Binding-site contacts:
Ligand atom O2 contacts residue ASN65 of chain 2.B at 4.2 Å.
Ligand atom C5 contacts residue TRP356 of chain 2.B at 3.8 Å (hydrophobic).
Ligand atom C3 contacts residue TRP356 of chain 2.B at 4.0 Å (hydrophobic).
Ligand atom O7 contacts residue ASN65 of chain 2.B at 2.6 Å (h-bond).
Ligand atom C8 contacts residue ILE388 of chain 2.B at 3.6 Å (hydrophobic).
Ligand atom O4 contacts residue TRP356 of chain 2.B at 4.0 Å.
Ligand atom C4 contacts residue ASN65 of chain 2.B at 4.3 Å.
Ligand atom N2 contacts residue TRP356 of chain 2.B at 3.9 Å.
Ligand atom O7 contacts residue ILE388 of chain 2.B at 3.9 Å.
Ligand atom O7 contacts residue TRP356 of chain 2.B at 3.3 Å.
Ligand atom O5 contacts residue TRP356 of chain 2.B at 4.2 Å.
Ligand atom C7 contacts residue ILE388 of chain 2.B at 4.3 Å (hydrophobic).
Ligand atom C3 contacts residue ASN65 of chain 2.B at 3.9 Å.
Ligand atom O6 contacts residue ASP66 of chain 2.B at 4.4 Å.
Ligand atom N2 contacts residue ASN65 of chain 2.B at 3.2 Å (h-bond).
Ligand atom C7 contacts residue TRP356 of chain 2.B at 3.8 Å (hydrophobic).
Ligand atom C1 contacts residue ASN65 of chain 2.B at 1.4 Å.
Ligand atom C5 contacts residue ASN65 of chain 2.B at 3.7 Å.
Ligand atom O5 contacts residue ASN65 of chain 2.B at 2.4 Å (h-bond).
Ligand atom C2 contacts residue ASN65 of chain 2.B at 2.5 Å.
Ligand atom O3 contacts residue PHE385 of chain 1.A at 3.9 Å.
Ligand atom C7 contacts residue ASN65 of chain 2.B at 3.3 Å.
Ligand atom C1 contacts residue TRP356 of chain 2.B at 3.6 Å (hydrophobic).
Ligand atom O2 contacts residue ASP66 of chain 2.B at 4.2 Å.
Ligand atom C2 contacts residue TRP356 of chain 2.B at 4.2 Å (hydrophobic).
Ligand atom C8 contacts residue TRP356 of chain 2.B at 4.0 Å (hydrophobic).
Ligand atom C4 contacts residue TRP356 of chain 2.B at 4.3 Å (hydrophobic).

This small molecule binds to this protein.
Small molecule (SMILES): CC(=O)N[C@H]1[C@H](O[C@H]2[C@H](O)[C@@H](NC(C)=O)CO[C@@H]2CO[C@H]2O[C@@H](C)[C@@H](O)[C@@H](O)[C@@H]2O)O[C@H](CO)[C@@H](O[C@@H]2O[C@H](CO)[C@@H](O)[C@H](O)[C@@H]2O)[C@@H]1O

Sequence of chain 1.A:
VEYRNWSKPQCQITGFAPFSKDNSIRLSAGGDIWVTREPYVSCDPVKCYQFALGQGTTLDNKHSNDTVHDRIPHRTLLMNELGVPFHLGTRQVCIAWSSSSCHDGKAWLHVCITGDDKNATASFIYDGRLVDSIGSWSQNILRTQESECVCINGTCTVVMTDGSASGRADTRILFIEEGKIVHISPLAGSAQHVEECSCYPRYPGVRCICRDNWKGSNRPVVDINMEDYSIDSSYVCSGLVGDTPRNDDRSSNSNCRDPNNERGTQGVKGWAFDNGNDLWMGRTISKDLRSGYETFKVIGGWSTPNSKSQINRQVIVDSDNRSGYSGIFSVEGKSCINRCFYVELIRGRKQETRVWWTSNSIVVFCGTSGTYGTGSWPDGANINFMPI

Sequence of chain 2.B:
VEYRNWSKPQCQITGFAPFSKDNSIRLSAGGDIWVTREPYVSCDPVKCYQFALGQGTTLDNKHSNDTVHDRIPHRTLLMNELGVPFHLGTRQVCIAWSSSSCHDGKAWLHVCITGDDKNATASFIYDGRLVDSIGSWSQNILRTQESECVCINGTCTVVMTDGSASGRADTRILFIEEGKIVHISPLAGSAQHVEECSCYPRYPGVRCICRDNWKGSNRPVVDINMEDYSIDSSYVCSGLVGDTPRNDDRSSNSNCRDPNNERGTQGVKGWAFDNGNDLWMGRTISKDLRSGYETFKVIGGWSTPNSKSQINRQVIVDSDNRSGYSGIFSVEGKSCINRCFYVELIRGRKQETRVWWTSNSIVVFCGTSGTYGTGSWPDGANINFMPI